Sequence of chain 1.R:
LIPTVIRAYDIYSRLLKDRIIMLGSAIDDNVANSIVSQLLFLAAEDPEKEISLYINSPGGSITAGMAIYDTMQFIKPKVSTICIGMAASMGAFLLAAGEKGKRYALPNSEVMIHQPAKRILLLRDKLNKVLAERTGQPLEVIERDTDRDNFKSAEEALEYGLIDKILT

Binding-site contacts:
Ligand atom CA contacts residue TYR62 of chain 1.S at 3.8 Å (hydrophobic).
Ligand atom C4 contacts residue ARG22 of chain 1.S at 3.6 Å.
Ligand atom CE contacts residue SER60 of chain 1.S at 3.7 Å.
Ligand atom CE2 contacts residue LEU114 of chain 1.S at 3.6 Å (hydrophobic).
Ligand atom CG contacts residue ILE90 of chain 1.S at 3.7 Å (hydrophobic).
Ligand atom C9 contacts residue LEU48 of chain 1.R at 3.7 Å (hydrophobic).
Ligand atom CD contacts residue TYR112 of chain 1.S at 3.6 Å (hydrophobic).
Ligand atom O contacts residue PHE82 of chain 1.R at 3.7 Å.
Ligand atom C9 contacts residue TYR62 of chain 1.S at 3.8 Å (hydrophobic).
Ligand atom C contacts residue SER60 of chain 1.S at 3.3 Å.
Ligand atom F1 contacts residue ILE92 of chain 1.S at 2.8 Å.
Ligand atom CD2 contacts residue PHE82 of chain 1.R at 3.8 Å (hydrophobic).
Ligand atom CE contacts residue LEU189 of chain 1.S at 3.6 Å (hydrophobic).
Ligand atom O contacts residue TYR62 of chain 1.S at 2.4 Å (h-bond).
Ligand atom O contacts residue SER60 of chain 1.S at 3.3 Å (h-bond).
Ligand atom CD1 contacts residue LEU48 of chain 1.R at 3.5 Å (hydrophobic).
Ligand atom F2 contacts residue PHE82 of chain 1.R at 3.0 Å.
Ligand atom CD contacts residue TYR62 of chain 1.S at 3.4 Å (hydrophobic).
Ligand atom CD1 contacts residue ILE90 of chain 1.S at 3.7 Å (hydrophobic).
Ligand atom N contacts residue SER60 of chain 1.S at 3.6 Å.
Ligand atom CZ contacts residue LEU114 of chain 1.S at 3.6 Å (hydrophobic).
Ligand atom C3 contacts residue ALA52 of chain 1.R at 3.7 Å (hydrophobic).
Ligand atom CZ contacts residue THR79 of chain 1.R at 3.6 Å.
Ligand atom F2 contacts residue THR79 of chain 1.R at 3.5 Å.
Ligand atom O2 contacts residue LEU48 of chain 1.R at 3.4 Å.
Ligand atom CE1 contacts residue LEU48 of chain 1.R at 3.5 Å (hydrophobic).
Ligand atom C contacts residue TYR62 of chain 1.S at 3.4 Å (hydrophobic).
Ligand atom F1 contacts residue LEU48 of chain 1.R at 3.6 Å.
Ligand atom C6 contacts residue LEU23 of chain 1.S at 3.8 Å (hydrophobic).
Ligand atom CB contacts residue TYR62 of chain 1.S at 3.6 Å (hydrophobic).
Ligand atom F2 contacts residue LEU114 of chain 1.S at 3.4 Å.
Ligand atom CE contacts residue ASP26 of chain 1.S at 3.5 Å.
Ligand atom N contacts residue TYR62 of chain 1.S at 2.8 Å (h-bond).
Ligand atom CB contacts residue TYR112 of chain 1.S at 3.4 Å (hydrophobic).
Ligand atom C4 contacts residue ALA52 of chain 1.R at 3.7 Å (hydrophobic).
Ligand atom C7 contacts residue LEU48 of chain 1.R at 3.5 Å (hydrophobic).
Ligand atom C contacts residue PHE82 of chain 1.R at 3.7 Å (hydrophobic).
Ligand atom C8 contacts residue TYR62 of chain 1.S at 3.8 Å (hydrophobic).
Ligand atom CB contacts residue ILE90 of chain 1.S at 3.8 Å (hydrophobic).
Ligand atom CD1 contacts residue TYR62 of chain 1.S at 3.6 Å (hydrophobic).

A small-molecule ligand and the protein it binds are described below.
Small molecule (SMILES): C[C@@H]1C[C@H]2C(=O)OC[C@H](NC(=O)[C@H](Cc3cc(F)cc(F)c3)NC(=O)CCC3CCCCC3)C(=O)N3CCC[C@H]3C(=O)N3CCCC[C@H]3C(=O)N[C@@H](C)C(=O)N2C1

Sequence of chain 1.S:
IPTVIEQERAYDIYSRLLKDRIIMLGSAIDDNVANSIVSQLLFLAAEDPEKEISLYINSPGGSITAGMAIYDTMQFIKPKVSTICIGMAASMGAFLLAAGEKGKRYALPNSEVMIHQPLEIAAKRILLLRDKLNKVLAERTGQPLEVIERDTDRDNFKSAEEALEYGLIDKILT